Binding-site contacts:
Ligand atom O5 contacts residue MET39 of chain 1.A at 4.0 Å.
Ligand atom C4 contacts residue MET39 of chain 1.A at 3.7 Å (hydrophobic).
Ligand atom CM2 contacts residue ILE38 of chain 1.A at 4.2 Å (hydrophobic).
Ligand atom CE6 contacts residue VAL70 of chain 1.A at 3.9 Å (hydrophobic).
Ligand atom CE6 contacts residue GLN49 of chain 1.A at 3.5 Å.
Ligand atom CD6 contacts residue VAL70 of chain 1.A at 4.0 Å (hydrophobic).
Ligand atom CL contacts residue ILE38 of chain 1.A at 3.5 Å.
Ligand atom CZ1 contacts residue ILE38 of chain 1.A at 4.2 Å (hydrophobic).
Ligand atom CZ3 contacts residue HIS50 of chain 1.A at 4.2 Å.
Ligand atom CE5 contacts residue VAL70 of chain 1.A at 3.9 Å (hydrophobic).
Ligand atom CD1 contacts residue VAL70 of chain 1.A at 4.2 Å (hydrophobic).
Ligand atom CM1 contacts residue HIS50 of chain 1.A at 3.9 Å.
Ligand atom CM3 contacts residue MET39 of chain 1.A at 3.5 Å (hydrophobic).
Ligand atom C9 contacts residue GLN49 of chain 1.A at 3.4 Å.
Ligand atom O3 contacts residue HIS50 of chain 1.A at 3.5 Å.
Ligand atom CL contacts residue PHE68 of chain 1.A at 3.7 Å.
Ligand atom O6 contacts residue VAL70 of chain 1.A at 4.0 Å.
Ligand atom CG3 contacts residue VAL70 of chain 1.A at 3.9 Å (hydrophobic).
Ligand atom CZ3 contacts residue VAL70 of chain 1.A at 4.2 Å (hydrophobic).
Ligand atom CM2 contacts residue MET39 of chain 1.A at 3.8 Å (hydrophobic).
Ligand atom CD2 contacts residue GLY35 of chain 1.A at 3.5 Å.
Ligand atom BR contacts residue VAL70 of chain 1.A at 3.6 Å.
Ligand atom CZ2 contacts residue MET31 of chain 1.A at 3.5 Å (hydrophobic).
Ligand atom O1 contacts residue MET39 of chain 1.A at 4.2 Å.
Ligand atom CE4 contacts residue MET31 of chain 1.A at 3.9 Å (hydrophobic).
Ligand atom O3 contacts residue GLN49 of chain 1.A at 3.9 Å.
Ligand atom CL contacts residue LEU34 of chain 1.A at 4.2 Å.
Ligand atom CE1 contacts residue VAL70 of chain 1.A at 4.2 Å (hydrophobic).
Ligand atom O5 contacts residue GLY35 of chain 1.A at 3.5 Å.
Ligand atom C9 contacts residue VAL70 of chain 1.A at 4.0 Å (hydrophobic).
Ligand atom CL contacts residue MET31 of chain 1.A at 4.0 Å.
Ligand atom CE2 contacts residue LEU34 of chain 1.A at 3.9 Å (hydrophobic).
Ligand atom CE2 contacts residue MET31 of chain 1.A at 3.3 Å (hydrophobic).
Ligand atom CL contacts residue LEU76 of chain 1.A at 3.5 Å.
Ligand atom CE2 contacts residue GLY35 of chain 1.A at 3.4 Å.
Ligand atom CZ1 contacts residue MET31 of chain 1.A at 3.7 Å (hydrophobic).
Ligand atom CM3 contacts residue GLN49 of chain 1.A at 3.3 Å.
Ligand atom CE3 contacts residue MET31 of chain 1.A at 3.8 Å (hydrophobic).
Ligand atom CD5 contacts residue VAL70 of chain 1.A at 3.7 Å (hydrophobic).
Ligand atom CD2 contacts residue MET31 of chain 1.A at 3.2 Å (hydrophobic).

Sequence of chain 1.A:
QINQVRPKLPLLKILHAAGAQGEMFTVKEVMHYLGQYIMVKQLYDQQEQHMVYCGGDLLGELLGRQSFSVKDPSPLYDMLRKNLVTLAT

This protein binds this small molecule.
Small molecule (SMILES): COc1ccc(C2=N[C@@H](c3cc(Br)ccc3F)[C@@H](c3ccc(Cl)cc3)N2C(=O)N2CCNC(=O)C2)c(OC(C)C)c1